Binding-site contacts:
Ligand atom C contacts residue ALA2 of chain 2.E at 3.5 Å (hydrophobic).
Ligand atom CA contacts residue VAL4 of chain 2.E at 3.3 Å (hydrophobic).
Ligand atom N contacts residue VAL4 of chain 2.E at 3.1 Å (h-bond).
Ligand atom CB contacts residue ALA2 of chain 2.E at 3.3 Å (hydrophobic).
Ligand atom CG2 contacts residue SER5 of chain 2.E at 3.4 Å.
Ligand atom CA contacts residue VAL4 of chain 2.E at 4.1 Å (hydrophobic).
Ligand atom C contacts residue VAL4 of chain 2.E at 3.5 Å (hydrophobic).
Ligand atom C contacts residue ALA2 of chain 2.E at 4.0 Å (hydrophobic).
Ligand atom CB contacts residue ALA2 of chain 2.E at 4.4 Å (hydrophobic).
Ligand atom N contacts residue VAL4 of chain 2.E at 4.3 Å.
Ligand atom N contacts residue ALA2 of chain 2.E at 2.8 Å (h-bond).
Ligand atom CG2 contacts residue GLN3 of chain 2.E at 3.5 Å.
Ligand atom OE1 contacts residue VAL4 of chain 2.E at 3.6 Å.
Ligand atom CG2 contacts residue VAL4 of chain 2.E at 3.4 Å (hydrophobic).
Ligand atom O contacts residue VAL4 of chain 2.E at 4.4 Å.
Ligand atom C contacts residue GLN3 of chain 2.E at 3.9 Å.
Ligand atom CB contacts residue VAL4 of chain 2.E at 4.4 Å (hydrophobic).
Ligand atom C contacts residue VAL4 of chain 2.E at 4.0 Å (hydrophobic).
Ligand atom CD contacts residue VAL4 of chain 2.E at 3.6 Å (hydrophobic).
Ligand atom OE2 contacts residue VAL4 of chain 2.E at 3.7 Å.
Ligand atom CG1 contacts residue GLN3 of chain 2.E at 3.3 Å.
Ligand atom OE1 contacts residue ASN25 of chain 2.E at 4.2 Å.
Ligand atom N contacts residue GLY1 of chain 2.E at 4.5 Å.
Ligand atom O contacts residue ALA2 of chain 2.E at 4.0 Å.
Ligand atom O contacts residue GLN3 of chain 2.E at 2.9 Å (h-bond).
Ligand atom CB contacts residue VAL4 of chain 2.E at 4.0 Å (hydrophobic).
Ligand atom CA contacts residue GLN3 of chain 2.E at 4.5 Å.
Ligand atom CB contacts residue GLN3 of chain 2.E at 3.7 Å.
Ligand atom N contacts residue GLN3 of chain 2.E at 4.5 Å.
Ligand atom CG1 contacts residue ALA2 of chain 2.E at 4.5 Å (hydrophobic).
Ligand atom CG2 contacts residue ALA2 of chain 2.E at 4.0 Å (hydrophobic).
Ligand atom CA contacts residue ALA2 of chain 2.E at 3.3 Å (hydrophobic).
Ligand atom O contacts residue VAL4 of chain 2.E at 3.2 Å (h-bond).
Ligand atom CB contacts residue GLN3 of chain 2.E at 4.0 Å.
Ligand atom CG contacts residue VAL4 of chain 2.E at 4.4 Å (hydrophobic).
Ligand atom CA contacts residue ALA2 of chain 2.E at 3.9 Å (hydrophobic).
Ligand atom OG contacts residue GLN3 of chain 2.E at 3.3 Å (h-bond).

Sequence of chain 2.E:
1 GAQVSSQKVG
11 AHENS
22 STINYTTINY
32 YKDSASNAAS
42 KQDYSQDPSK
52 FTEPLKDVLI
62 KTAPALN

A protein and the small-molecule ligand that binds it are described below.
Small molecule (SMILES): CC[C@H](C)[C@H](N)C(=O)N[C@@H](CO)C(=O)N[C@@H](CCC(=O)O)C(=O)N[C@H](C=O)C(C)C